Sequence of chain 5.C:
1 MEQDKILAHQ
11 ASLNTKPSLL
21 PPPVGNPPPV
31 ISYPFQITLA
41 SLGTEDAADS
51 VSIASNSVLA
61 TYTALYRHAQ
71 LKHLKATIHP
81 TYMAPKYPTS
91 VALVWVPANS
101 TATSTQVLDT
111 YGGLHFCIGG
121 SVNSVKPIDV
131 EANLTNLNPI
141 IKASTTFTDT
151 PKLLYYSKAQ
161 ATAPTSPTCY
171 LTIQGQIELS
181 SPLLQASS

Sequence of chain 1.C:
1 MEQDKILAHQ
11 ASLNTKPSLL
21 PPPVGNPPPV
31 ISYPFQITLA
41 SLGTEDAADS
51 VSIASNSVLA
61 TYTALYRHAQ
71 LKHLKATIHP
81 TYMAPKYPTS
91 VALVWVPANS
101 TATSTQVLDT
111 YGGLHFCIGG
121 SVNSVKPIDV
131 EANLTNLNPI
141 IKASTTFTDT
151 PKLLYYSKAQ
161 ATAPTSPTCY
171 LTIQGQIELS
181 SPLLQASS

Sequence of chain 5.D:
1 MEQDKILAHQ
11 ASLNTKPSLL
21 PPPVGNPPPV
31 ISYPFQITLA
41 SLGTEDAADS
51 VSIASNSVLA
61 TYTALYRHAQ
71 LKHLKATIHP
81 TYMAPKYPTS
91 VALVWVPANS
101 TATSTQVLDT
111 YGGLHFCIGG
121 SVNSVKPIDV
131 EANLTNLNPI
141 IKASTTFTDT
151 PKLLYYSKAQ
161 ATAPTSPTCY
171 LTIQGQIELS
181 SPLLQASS

The small molecule below binds the protein below.
Small molecule (SMILES): O=c1ccn([C@@H]2O[C@H](CO[P](=O)(O)O[C@H]3[C@@H](O)[C@H](n4ccc(=O)[nH]c4=O)O[C@@H]3COP(=O)(O)O)[C@@H](O)[C@H]2O)c(=O)[nH]1

Binding-site contacts:
Ligand atom C4 contacts residue GLY113 of chain 5.C at 1.2 Å.
Ligand atom C1' contacts residue TRP95 of chain 5.C at 2.4 Å (hydrophobic).
Ligand atom O4 contacts residue VAL107 of chain 5.C at 1.8 Å.
Ligand atom C4 contacts residue LEU93 of chain 5.C at 2.9 Å (hydrophobic).
Ligand atom C6 contacts residue VAL94 of chain 5.C at 1.8 Å (hydrophobic).
Ligand atom N1 contacts residue VAL94 of chain 5.C at 1.9 Å.
Ligand atom C4 contacts residue VAL94 of chain 5.C at 2.8 Å (hydrophobic).
Ligand atom C4 contacts residue VAL107 of chain 5.C at 2.6 Å (hydrophobic).
Ligand atom C4' contacts residue TRP95 of chain 5.C at 3.0 Å (hydrophobic).
Ligand atom C5 contacts residue VAL94 of chain 5.C at 2.5 Å (hydrophobic).
Ligand atom C5 contacts residue THR110 of chain 5.C at 2.9 Å.
Ligand atom O2' contacts residue TRP95 of chain 5.C at 2.5 Å.
Ligand atom N1 contacts residue GLY113 of chain 5.C at 2.8 Å.
Ligand atom N3 contacts residue VAL94 of chain 5.C at 2.3 Å.
Ligand atom C2 contacts residue VAL94 of chain 5.C at 1.7 Å (hydrophobic).
Ligand atom C4 contacts residue LEU114 of chain 5.C at 2.8 Å (hydrophobic).
Ligand atom N3 contacts residue LEU93 of chain 5.C at 1.6 Å (h-bond).
Ligand atom C5 contacts residue GLY112 of chain 5.C at 2.6 Å.
Ligand atom N3 contacts residue VAL107 of chain 5.C at 2.9 Å.
Ligand atom O3' contacts residue GLU131 of chain 5.C at 2.8 Å (salt-bridge).
Ligand atom O4 contacts residue GLU131 of chain 5.C at 2.6 Å (salt-bridge).
Ligand atom C5 contacts residue GLY113 of chain 5.C at 1.2 Å.
Ligand atom OP2 contacts residue ASN133 of chain 5.C at 2.5 Å.
Ligand atom C6 contacts residue TYR111 of chain 5.C at 3.1 Å (hydrophobic).
Ligand atom C2 contacts residue GLY113 of chain 5.C at 2.8 Å.
Ligand atom O4' contacts residue VAL94 of chain 5.C at 2.7 Å.
Ligand atom C6 contacts residue GLY112 of chain 5.C at 2.2 Å.
Ligand atom N3 contacts residue GLY113 of chain 5.C at 2.1 Å.
Ligand atom O2 contacts residue LEU93 of chain 5.C at 1.9 Å (h-bond).
Ligand atom O4 contacts residue LEU114 of chain 5.C at 2.8 Å (h-bond).
Ligand atom O5' contacts residue ASN133 of chain 5.C at 2.9 Å (h-bond).
Ligand atom C2 contacts residue LEU93 of chain 5.C at 2.0 Å (hydrophobic).
Ligand atom N3 contacts residue LEU114 of chain 5.C at 2.9 Å (h-bond).
Ligand atom O4' contacts residue TRP95 of chain 5.C at 2.8 Å (h-bond).
Ligand atom OP1 contacts residue ASN136 of chain 5.C at 2.4 Å (h-bond).
Ligand atom O2 contacts residue VAL94 of chain 5.C at 1.5 Å.
Ligand atom O4 contacts residue GLY113 of chain 5.C at 2.0 Å.
Ligand atom N1 contacts residue GLY112 of chain 5.C at 2.9 Å (h-bond).
Ligand atom C6 contacts residue GLY113 of chain 5.C at 1.8 Å.
Ligand atom C1' contacts residue VAL94 of chain 5.C at 2.6 Å (hydrophobic).